Binding-site contacts:
Ligand atom C7 contacts residue SER62 of chain 1.B at 4.3 Å.
Ligand atom N1 contacts residue HIS250 of chain 1.B at 3.8 Å.
Ligand atom O contacts residue ARG246 of chain 1.B at 4.5 Å.
Ligand atom C1 contacts residue ARG246 of chain 1.B at 4.1 Å.
Ligand atom C6 contacts residue ARG246 of chain 1.B at 3.6 Å.
Ligand atom C5 contacts residue HIS38 of chain 1.B at 3.6 Å.
Ligand atom C7 contacts residue HIS38 of chain 1.B at 3.9 Å.
Ligand atom C2 contacts residue HIS38 of chain 1.B at 3.8 Å.
Ligand atom C8 contacts residue HIS250 of chain 1.B at 4.4 Å.
Ligand atom O1 contacts residue HIS250 of chain 1.B at 4.2 Å.
Ligand atom C4 contacts residue CYS36 of chain 1.B at 4.1 Å (hydrophobic).
Ligand atom C8 contacts residue GLU252 of chain 1.B at 4.1 Å.
Ligand atom O2 contacts residue GLU252 of chain 1.B at 3.7 Å.
Ligand atom C3 contacts residue CYS36 of chain 1.B at 3.9 Å (hydrophobic).
Ligand atom C2 contacts residue ARG246 of chain 1.B at 4.2 Å.
Ligand atom C5 contacts residue ARG246 of chain 1.B at 3.2 Å.
Ligand atom N contacts residue HIS250 of chain 1.B at 3.5 Å (h-bond).
Ligand atom C1 contacts residue HIS38 of chain 1.B at 3.8 Å.
Ligand atom O contacts residue HIS250 of chain 1.B at 4.4 Å.
Ligand atom N contacts residue GLU252 of chain 1.B at 4.5 Å.
Ligand atom C4 contacts residue SER62 of chain 1.B at 4.5 Å.
Ligand atom O1 contacts residue GLU252 of chain 1.B at 3.8 Å.
Ligand atom C3 contacts residue LEU29 of chain 1.B at 4.4 Å (hydrophobic).
Ligand atom C4 contacts residue ARG246 of chain 1.B at 3.3 Å.
Ligand atom C2 contacts residue SER27 of chain 1.B at 4.3 Å.
Ligand atom C3 contacts residue HIS38 of chain 1.B at 3.7 Å.
Ligand atom C6 contacts residue HIS38 of chain 1.B at 3.7 Å.
Ligand atom O1 contacts residue HIS38 of chain 1.B at 4.5 Å.
Ligand atom C contacts residue SER27 of chain 1.B at 4.1 Å.
Ligand atom C4 contacts residue HIS38 of chain 1.B at 3.6 Å.
Ligand atom C2 contacts residue VAL242 of chain 1.B at 4.5 Å (hydrophobic).
Ligand atom C5 contacts residue SER62 of chain 1.B at 4.0 Å.
Ligand atom C4 contacts residue LEU60 of chain 1.B at 4.0 Å (hydrophobic).
Ligand atom C3 contacts residue ARG246 of chain 1.B at 4.2 Å.
Ligand atom O1 contacts residue ARG246 of chain 1.B at 3.7 Å.

Sequence of chain 1.B:
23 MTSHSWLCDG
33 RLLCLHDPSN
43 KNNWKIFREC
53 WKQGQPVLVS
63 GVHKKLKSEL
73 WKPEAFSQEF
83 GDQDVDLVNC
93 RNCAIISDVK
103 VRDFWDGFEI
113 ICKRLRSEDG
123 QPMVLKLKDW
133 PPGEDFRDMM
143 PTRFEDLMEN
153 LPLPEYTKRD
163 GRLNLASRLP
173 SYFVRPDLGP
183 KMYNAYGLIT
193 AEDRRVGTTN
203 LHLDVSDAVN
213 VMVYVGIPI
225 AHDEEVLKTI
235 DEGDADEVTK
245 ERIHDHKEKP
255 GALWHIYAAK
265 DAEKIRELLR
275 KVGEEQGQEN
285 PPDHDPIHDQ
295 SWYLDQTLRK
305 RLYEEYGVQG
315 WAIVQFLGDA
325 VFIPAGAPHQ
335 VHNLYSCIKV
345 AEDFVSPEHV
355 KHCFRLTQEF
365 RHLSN

A protein and the small-molecule ligand that binds it are described below.
Small molecule (SMILES): COc1ccccc1OCC(=O)NN